Binding-site contacts:
Ligand atom C6 contacts residue LEU564 of chain 1.C at 3.7 Å (hydrophobic).
Ligand atom O5 contacts residue ASN313 of chain 1.C at 2.4 Å (h-bond).
Ligand atom C5 contacts residue ASN313 of chain 1.C at 3.7 Å.
Ligand atom C1 contacts residue ASN313 of chain 1.C at 1.4 Å.
Ligand atom O6 contacts residue GLN562 of chain 1.C at 3.0 Å (h-bond).
Ligand atom C6 contacts residue PRO561 of chain 1.C at 4.3 Å (hydrophobic).
Ligand atom C3 contacts residue ASN313 of chain 1.C at 3.8 Å.
Ligand atom N2 contacts residue ASN313 of chain 1.C at 2.9 Å (h-bond).
Ligand atom C8 contacts residue ASN313 of chain 1.C at 4.5 Å.
Ligand atom O7 contacts residue ASN313 of chain 1.C at 3.6 Å (h-bond).
Ligand atom C7 contacts residue ASN313 of chain 1.C at 3.4 Å.
Ligand atom C5 contacts residue GLN562 of chain 1.C at 4.3 Å.
Ligand atom O6 contacts residue LEU564 of chain 1.C at 4.3 Å.
Ligand atom C2 contacts residue ASN313 of chain 1.C at 2.5 Å.
Ligand atom O5 contacts residue GLN562 of chain 1.C at 3.9 Å.
Ligand atom C4 contacts residue ASN313 of chain 1.C at 4.2 Å.
Ligand atom C6 contacts residue GLN562 of chain 1.C at 3.3 Å.
Ligand atom O6 contacts residue THR563 of chain 1.C at 4.2 Å.

Sequence of chain 1.C:
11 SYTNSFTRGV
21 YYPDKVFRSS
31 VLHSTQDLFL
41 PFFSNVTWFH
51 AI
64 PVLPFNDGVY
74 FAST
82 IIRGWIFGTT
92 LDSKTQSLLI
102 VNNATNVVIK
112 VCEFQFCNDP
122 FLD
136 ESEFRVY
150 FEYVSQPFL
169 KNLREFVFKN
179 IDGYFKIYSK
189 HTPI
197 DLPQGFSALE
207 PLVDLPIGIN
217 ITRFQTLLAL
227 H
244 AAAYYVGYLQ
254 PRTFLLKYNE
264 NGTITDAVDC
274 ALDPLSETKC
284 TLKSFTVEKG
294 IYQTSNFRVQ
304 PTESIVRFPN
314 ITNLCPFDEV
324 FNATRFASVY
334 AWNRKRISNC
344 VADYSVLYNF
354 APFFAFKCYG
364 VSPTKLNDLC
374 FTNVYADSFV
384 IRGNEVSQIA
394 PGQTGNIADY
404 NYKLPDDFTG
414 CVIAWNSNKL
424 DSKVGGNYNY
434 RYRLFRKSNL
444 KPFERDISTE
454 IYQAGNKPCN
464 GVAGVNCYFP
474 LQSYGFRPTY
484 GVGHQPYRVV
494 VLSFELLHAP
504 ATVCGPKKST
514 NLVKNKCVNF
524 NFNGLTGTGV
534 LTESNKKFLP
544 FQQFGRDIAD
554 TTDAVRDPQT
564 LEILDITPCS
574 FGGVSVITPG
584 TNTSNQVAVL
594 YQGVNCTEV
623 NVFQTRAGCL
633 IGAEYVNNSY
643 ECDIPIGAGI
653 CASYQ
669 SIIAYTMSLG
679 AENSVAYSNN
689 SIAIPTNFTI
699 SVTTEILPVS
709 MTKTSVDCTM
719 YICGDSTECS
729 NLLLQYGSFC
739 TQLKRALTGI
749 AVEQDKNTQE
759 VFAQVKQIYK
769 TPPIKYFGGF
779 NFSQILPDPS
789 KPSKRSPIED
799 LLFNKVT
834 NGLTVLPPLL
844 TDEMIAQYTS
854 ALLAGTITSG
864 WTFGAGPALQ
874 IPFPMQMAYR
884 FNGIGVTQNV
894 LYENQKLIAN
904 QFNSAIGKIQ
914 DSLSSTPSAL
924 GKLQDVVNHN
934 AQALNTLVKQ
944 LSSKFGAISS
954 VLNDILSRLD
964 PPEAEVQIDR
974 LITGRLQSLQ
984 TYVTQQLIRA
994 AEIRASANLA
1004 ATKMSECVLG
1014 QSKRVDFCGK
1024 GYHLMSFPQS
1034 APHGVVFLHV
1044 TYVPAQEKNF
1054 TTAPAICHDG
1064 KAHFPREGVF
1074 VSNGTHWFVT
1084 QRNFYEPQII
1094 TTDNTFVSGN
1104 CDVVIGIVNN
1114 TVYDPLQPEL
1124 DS

A small-molecule ligand and the protein it binds are described below.
Small molecule (SMILES): CC(=O)N[C@@H]1[C@@H](O)[C@H](O)[C@@H](CO)O[C@H]1O